Binding-site contacts:
Ligand atom C6 contacts residue ASN315 of chain 54.H at 4.5 Å.
Ligand atom N2 contacts residue ASN315 of chain 54.H at 2.8 Å (h-bond).
Ligand atom C5 contacts residue ASN315 of chain 54.H at 3.7 Å.
Ligand atom C7 contacts residue ASN315 of chain 54.H at 3.3 Å.
Ligand atom C3 contacts residue ASN315 of chain 54.H at 3.8 Å.
Ligand atom O7 contacts residue ASN315 of chain 54.H at 4.2 Å.
Ligand atom C2 contacts residue ASN315 of chain 54.H at 2.5 Å.
Ligand atom C8 contacts residue ILE281 of chain 54.H at 4.5 Å (hydrophobic).
Ligand atom O5 contacts residue VAL314 of chain 54.H at 3.8 Å.
Ligand atom C1 contacts residue ASN315 of chain 54.H at 1.4 Å.
Ligand atom C8 contacts residue ASN315 of chain 54.H at 3.5 Å.
Ligand atom O5 contacts residue THR313 of chain 54.H at 4.3 Å.
Ligand atom C6 contacts residue THR313 of chain 54.H at 4.5 Å.
Ligand atom C4 contacts residue ASN315 of chain 54.H at 4.3 Å.
Ligand atom O5 contacts residue ASN315 of chain 54.H at 2.4 Å (h-bond).
Ligand atom C1 contacts residue VAL314 of chain 54.H at 4.4 Å (hydrophobic).

Sequence of chain 54.H:
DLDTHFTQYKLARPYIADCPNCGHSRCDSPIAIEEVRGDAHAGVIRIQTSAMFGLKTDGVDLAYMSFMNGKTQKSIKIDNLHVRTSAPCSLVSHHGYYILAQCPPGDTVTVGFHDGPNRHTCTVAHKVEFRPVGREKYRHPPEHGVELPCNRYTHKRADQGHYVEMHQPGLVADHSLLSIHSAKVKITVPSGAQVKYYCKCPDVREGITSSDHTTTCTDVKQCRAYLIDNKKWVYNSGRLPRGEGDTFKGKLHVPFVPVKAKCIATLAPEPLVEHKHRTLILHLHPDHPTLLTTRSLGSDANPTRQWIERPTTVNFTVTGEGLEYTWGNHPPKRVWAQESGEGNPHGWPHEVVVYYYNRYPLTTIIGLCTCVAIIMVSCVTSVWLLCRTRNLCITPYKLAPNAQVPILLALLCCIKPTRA

A protein and the small-molecule ligand that binds it are described below.
Small molecule (SMILES): CC(=O)N[C@@H]1[C@@H](O)[C@H](O)[C@@H](CO)O[C@H]1O